The protein below binds the small molecule below.
Small molecule (SMILES): CCC(CC)O[C@@H]1C=C(C(=O)O)C[C@H](N)[C@H]1NC(C)=O

Binding-site contacts:
Ligand atom C81 contacts residue ARG144 of chain 1.A at 3.6 Å.
Ligand atom O1A contacts residue TYR324 of chain 1.A at 3.6 Å.
Ligand atom C4 contacts residue TYR324 of chain 1.A at 3.6 Å (hydrophobic).
Ligand atom C91 contacts residue ALA166 of chain 1.A at 4.1 Å (hydrophobic).
Ligand atom C1 contacts residue ARG37 of chain 1.A at 3.8 Å.
Ligand atom C82 contacts residue ILE142 of chain 1.A at 3.8 Å (hydrophobic).
Ligand atom C4 contacts residue GLU197 of chain 1.A at 4.2 Å.
Ligand atom N4 contacts residue GLU38 of chain 1.A at 2.8 Å (salt-bridge).
Ligand atom O1B contacts residue TYR324 of chain 1.A at 3.8 Å.
Ligand atom O1B contacts residue ARG290 of chain 1.A at 2.6 Å (salt-bridge).
Ligand atom C9 contacts residue GLU196 of chain 1.A at 3.6 Å.
Ligand atom N4 contacts residue ASP70 of chain 1.A at 3.2 Å (salt-bridge).
Ligand atom C11 contacts residue TRP98 of chain 1.A at 3.6 Å (hydrophobic).
Ligand atom C5 contacts residue ASP70 of chain 1.A at 4.0 Å.
Ligand atom C8 contacts residue GLU196 of chain 1.A at 3.7 Å.
Ligand atom C2 contacts residue TYR324 of chain 1.A at 2.9 Å (hydrophobic).
Ligand atom C10 contacts residue ARG71 of chain 1.A at 3.9 Å.
Ligand atom C11 contacts residue ARG144 of chain 1.A at 4.1 Å.
Ligand atom O10 contacts residue ASP70 of chain 1.A at 3.5 Å.
Ligand atom C82 contacts residue ARG144 of chain 1.A at 4.1 Å.
Ligand atom O1A contacts residue ARG37 of chain 1.A at 2.8 Å (salt-bridge).
Ligand atom C3 contacts residue ASP70 of chain 1.A at 3.2 Å.
Ligand atom C9 contacts residue ALA166 of chain 1.A at 4.0 Å (hydrophobic).
Ligand atom C81 contacts residue ALA166 of chain 1.A at 4.1 Å (hydrophobic).
Ligand atom C6 contacts residue GLU197 of chain 1.A at 4.1 Å.
Ligand atom C1 contacts residue ARG290 of chain 1.A at 3.4 Å.
Ligand atom C6 contacts residue TYR324 of chain 1.A at 4.2 Å (hydrophobic).
Ligand atom C11 contacts residue ILE142 of chain 1.A at 3.8 Å (hydrophobic).
Ligand atom C1 contacts residue TYR324 of chain 1.A at 3.2 Å (hydrophobic).
Ligand atom O10 contacts residue ARG71 of chain 1.A at 2.8 Å (salt-bridge).
Ligand atom C4 contacts residue ASP70 of chain 1.A at 3.4 Å.
Ligand atom C3 contacts residue ARG37 of chain 1.A at 3.7 Å.
Ligand atom C7 contacts residue TYR324 of chain 1.A at 3.5 Å (hydrophobic).
Ligand atom C9 contacts residue LYS212 of chain 1.A at 4.0 Å.
Ligand atom C11 contacts residue ARG71 of chain 1.A at 3.9 Å.
Ligand atom C4 contacts residue GLU38 of chain 1.A at 3.6 Å.
Ligand atom C3 contacts residue GLU38 of chain 1.A at 3.5 Å.
Ligand atom C82 contacts residue ARG71 of chain 1.A at 3.9 Å.
Ligand atom O1A contacts residue ARG290 of chain 1.A at 2.7 Å (salt-bridge).
Ligand atom C3 contacts residue TYR324 of chain 1.A at 3.4 Å (hydrophobic).

Sequence of chain 1.A:
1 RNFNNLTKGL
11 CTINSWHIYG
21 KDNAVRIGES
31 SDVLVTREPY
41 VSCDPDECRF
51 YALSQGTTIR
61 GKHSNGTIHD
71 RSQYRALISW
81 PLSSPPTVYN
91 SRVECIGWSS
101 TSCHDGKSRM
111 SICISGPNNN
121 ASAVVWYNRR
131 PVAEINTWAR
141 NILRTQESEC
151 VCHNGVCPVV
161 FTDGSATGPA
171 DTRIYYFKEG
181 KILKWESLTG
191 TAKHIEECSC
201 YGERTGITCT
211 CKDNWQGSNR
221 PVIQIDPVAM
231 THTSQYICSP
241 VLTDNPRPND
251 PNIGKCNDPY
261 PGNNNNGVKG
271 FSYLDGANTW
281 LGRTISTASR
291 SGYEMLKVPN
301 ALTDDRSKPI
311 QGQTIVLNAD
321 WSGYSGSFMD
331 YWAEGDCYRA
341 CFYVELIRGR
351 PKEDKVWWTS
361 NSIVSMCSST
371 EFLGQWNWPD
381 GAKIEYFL